The protein below binds the small molecule below.
Small molecule (SMILES): OCCCc1nc2ccc(C(F)(F)F)cc2[nH]1

Binding-site contacts:
Ligand atom N contacts residue LYS146 of chain 2.A at 4.0 Å.
Ligand atom O contacts residue ASN170 of chain 2.A at 3.5 Å (h-bond).
Ligand atom O contacts residue ARG168 of chain 2.A at 3.5 Å.
Ligand atom C04 contacts residue LYS146 of chain 2.A at 4.4 Å.
Ligand atom C02 contacts residue ARG168 of chain 2.A at 3.6 Å.
Ligand atom O contacts residue ASP169 of chain 2.A at 2.8 Å (salt-bridge).
Ligand atom C contacts residue ALA147 of chain 2.A at 3.9 Å (hydrophobic).
Ligand atom C09 contacts residue ALA147 of chain 2.A at 3.7 Å (hydrophobic).
Ligand atom C03 contacts residue ASP169 of chain 2.A at 3.2 Å.
Ligand atom C07 contacts residue ALA147 of chain 2.A at 4.5 Å (hydrophobic).
Ligand atom N01 contacts residue ASP169 of chain 2.A at 4.1 Å.
Ligand atom F01 contacts residue TYR123 of chain 2.A at 4.5 Å.
Ligand atom C05 contacts residue TRP143 of chain 2.A at 3.9 Å (hydrophobic).
Ligand atom C02 contacts residue ASP169 of chain 2.A at 3.4 Å.
Ligand atom C02 contacts residue ASN167 of chain 2.A at 4.5 Å.
Ligand atom C06 contacts residue ALA147 of chain 2.A at 4.1 Å (hydrophobic).
Ligand atom C10 contacts residue TRP143 of chain 2.A at 4.0 Å (hydrophobic).
Ligand atom C08 contacts residue TRP143 of chain 2.A at 3.9 Å (hydrophobic).
Ligand atom N contacts residue ALA147 of chain 2.A at 4.2 Å.
Ligand atom C03 contacts residue TRP143 of chain 2.A at 4.0 Å (hydrophobic).
Ligand atom F01 contacts residue TRP143 of chain 2.A at 4.1 Å.
Ligand atom N01 contacts residue TRP143 of chain 2.A at 3.1 Å.
Ligand atom C04 contacts residue TRP143 of chain 2.A at 4.1 Å (hydrophobic).
Ligand atom C05 contacts residue ASP169 of chain 2.A at 4.5 Å.
Ligand atom C03 contacts residue ARG168 of chain 2.A at 3.9 Å.

Sequence of chain 2.A:
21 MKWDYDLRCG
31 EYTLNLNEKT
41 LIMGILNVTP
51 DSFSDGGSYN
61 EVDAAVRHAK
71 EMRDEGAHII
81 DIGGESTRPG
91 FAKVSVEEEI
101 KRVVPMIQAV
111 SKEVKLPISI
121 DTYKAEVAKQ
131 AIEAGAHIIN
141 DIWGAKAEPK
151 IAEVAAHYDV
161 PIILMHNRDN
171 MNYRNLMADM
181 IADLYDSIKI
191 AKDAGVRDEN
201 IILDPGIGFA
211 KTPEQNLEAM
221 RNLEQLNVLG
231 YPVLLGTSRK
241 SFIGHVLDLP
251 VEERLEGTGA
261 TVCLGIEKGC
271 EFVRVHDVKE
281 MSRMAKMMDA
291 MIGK